This small molecule binds to this protein.
Small molecule (SMILES): CC(=O)N[C@H]1[C@H](O[C@H]2[C@H](O)[C@@H](NC(C)=O)CO[C@@H]2CO)O[C@H](CO)[C@@H](O[C@@H]2O[C@H](CO)[C@@H](O)[C@H](O)[C@@H]2O)[C@@H]1O

Sequence of chain 12.E:
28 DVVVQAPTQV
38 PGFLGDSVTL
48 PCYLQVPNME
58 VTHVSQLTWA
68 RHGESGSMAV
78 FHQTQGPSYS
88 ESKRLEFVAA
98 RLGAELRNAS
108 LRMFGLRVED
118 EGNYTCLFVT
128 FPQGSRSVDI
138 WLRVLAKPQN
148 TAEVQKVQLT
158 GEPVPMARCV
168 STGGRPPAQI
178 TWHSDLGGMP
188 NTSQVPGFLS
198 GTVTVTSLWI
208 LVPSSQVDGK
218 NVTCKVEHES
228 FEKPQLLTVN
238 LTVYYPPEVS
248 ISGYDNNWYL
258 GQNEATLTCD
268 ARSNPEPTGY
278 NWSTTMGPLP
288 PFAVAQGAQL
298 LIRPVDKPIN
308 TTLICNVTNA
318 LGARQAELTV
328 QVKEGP

Binding-site contacts:
Ligand atom N2 contacts residue ASN237 of chain 12.E at 3.1 Å (h-bond).
Ligand atom C1 contacts residue GLY216 of chain 12.E at 4.3 Å.
Ligand atom O5 contacts residue ASN237 of chain 12.E at 2.3 Å (h-bond).
Ligand atom C8 contacts residue GLY216 of chain 12.E at 2.1 Å.
Ligand atom O6 contacts residue ASN237 of chain 12.E at 4.4 Å.
Ligand atom C8 contacts residue ASN218 of chain 12.E at 2.8 Å.
Ligand atom N2 contacts residue ASN218 of chain 12.E at 4.4 Å.
Ligand atom C2 contacts residue ASN237 of chain 12.E at 2.6 Å.
Ligand atom C7 contacts residue ASN218 of chain 12.E at 3.4 Å.
Ligand atom C8 contacts residue NAG1 of chain 12.I at 4.3 Å.
Ligand atom C1 contacts residue ASN237 of chain 12.E at 1.4 Å.
Ligand atom O7 contacts residue ASN237 of chain 12.E at 3.8 Å.
Ligand atom C7 contacts residue ASN237 of chain 12.E at 3.7 Å.
Ligand atom O7 contacts residue ASN218 of chain 12.E at 3.5 Å (h-bond).
Ligand atom O7 contacts residue GLY216 of chain 12.E at 3.9 Å.
Ligand atom C7 contacts residue NAG1 of chain 12.I at 4.4 Å.
Ligand atom C5 contacts residue ASN237 of chain 12.E at 3.6 Å.
Ligand atom C2 contacts residue GLY216 of chain 12.E at 3.9 Å.
Ligand atom N2 contacts residue GLY216 of chain 12.E at 2.6 Å (h-bond).
Ligand atom C7 contacts residue GLY216 of chain 12.E at 2.7 Å.
Ligand atom O7 contacts residue NAG1 of chain 12.I at 3.7 Å.
Ligand atom C8 contacts residue LYS217 of chain 12.E at 3.9 Å.
Ligand atom C3 contacts residue ASN237 of chain 12.E at 3.9 Å.
Ligand atom C4 contacts residue ASN237 of chain 12.E at 4.3 Å.